The small molecule below binds the protein below.
Small molecule (SMILES): CCOc1c(F)cccc1C(=O)N(C)C

Binding-site contacts:
Ligand atom C02 contacts residue GLN130 of chain 1.B at 4.0 Å.
Ligand atom C04 contacts residue GLN130 of chain 1.B at 4.2 Å.
Ligand atom C05 contacts residue ARG89 of chain 1.B at 4.0 Å.
Ligand atom F06 contacts residue ARG89 of chain 1.B at 4.4 Å.
Ligand atom C02 contacts residue SER127 of chain 1.B at 4.1 Å.
Ligand atom C08 contacts residue ASP85 of chain 1.B at 3.4 Å.
Ligand atom O03 contacts residue SER127 of chain 1.B at 4.4 Å.
Ligand atom C14 contacts residue GLN130 of chain 1.B at 3.5 Å.
Ligand atom C15 contacts residue ILE86 of chain 1.B at 4.1 Å (hydrophobic).
Ligand atom C08 contacts residue ARG89 of chain 1.B at 3.5 Å.
Ligand atom C07 contacts residue ASP85 of chain 1.B at 3.5 Å.
Ligand atom O03 contacts residue GLN130 of chain 1.B at 3.4 Å.
Ligand atom C02 contacts residue PRO126 of chain 1.B at 4.2 Å (hydrophobic).
Ligand atom C11 contacts residue GLN130 of chain 1.B at 4.3 Å.
Ligand atom C15 contacts residue GLU82 of chain 1.B at 4.1 Å.
Ligand atom C01 contacts residue PRO126 of chain 1.B at 3.8 Å (hydrophobic).
Ligand atom C09 contacts residue ASP85 of chain 1.B at 3.7 Å.
Ligand atom N13 contacts residue GLN130 of chain 1.B at 3.7 Å.
Ligand atom C01 contacts residue GLN130 of chain 1.B at 3.9 Å.
Ligand atom F06 contacts residue SER127 of chain 1.B at 3.6 Å.
Ligand atom C05 contacts residue ILE86 of chain 1.B at 4.3 Å (hydrophobic).
Ligand atom C08 contacts residue ILE86 of chain 1.B at 4.0 Å (hydrophobic).
Ligand atom C07 contacts residue ARG89 of chain 1.B at 3.4 Å.
Ligand atom C07 contacts residue ILE86 of chain 1.B at 3.8 Å (hydrophobic).
Ligand atom C15 contacts residue GLN130 of chain 1.B at 3.3 Å.
Ligand atom C09 contacts residue ARG89 of chain 1.B at 3.9 Å.

Sequence of chain 1.B:
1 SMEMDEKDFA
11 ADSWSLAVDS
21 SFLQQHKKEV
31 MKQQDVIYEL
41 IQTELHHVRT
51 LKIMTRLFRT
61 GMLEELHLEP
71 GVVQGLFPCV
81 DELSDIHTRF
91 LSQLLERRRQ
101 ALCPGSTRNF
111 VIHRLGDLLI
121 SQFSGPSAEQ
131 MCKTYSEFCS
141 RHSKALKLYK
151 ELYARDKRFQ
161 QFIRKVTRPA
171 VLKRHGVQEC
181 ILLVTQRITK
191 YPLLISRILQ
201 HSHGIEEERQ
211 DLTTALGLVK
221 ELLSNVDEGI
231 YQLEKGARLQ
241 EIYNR